Binding-site contacts:
Ligand atom C7 contacts residue ASN68 of chain 1.A at 3.5 Å.
Ligand atom O5 contacts residue MET100 of chain 1.A at 4.0 Å.
Ligand atom C3 contacts residue ASN68 of chain 1.A at 3.8 Å.
Ligand atom C5 contacts residue ASN68 of chain 1.A at 3.7 Å.
Ligand atom N2 contacts residue THR70 of chain 1.A at 3.8 Å.
Ligand atom O7 contacts residue HIS67 of chain 1.A at 4.0 Å.
Ligand atom C8 contacts residue ASN68 of chain 1.A at 4.0 Å.
Ligand atom C1 contacts residue MET100 of chain 1.A at 4.2 Å (hydrophobic).
Ligand atom O7 contacts residue ASN68 of chain 1.A at 3.3 Å.
Ligand atom C1 contacts residue THR70 of chain 1.A at 4.1 Å.
Ligand atom N2 contacts residue ASN68 of chain 1.A at 2.9 Å (h-bond).
Ligand atom C1 contacts residue ASN68 of chain 1.A at 1.4 Å.
Ligand atom C4 contacts residue ASN68 of chain 1.A at 4.2 Å.
Ligand atom C2 contacts residue THR70 of chain 1.A at 4.4 Å.
Ligand atom O5 contacts residue ASN68 of chain 1.A at 2.4 Å (h-bond).
Ligand atom C2 contacts residue ASN68 of chain 1.A at 2.4 Å.

A small-molecule ligand and the protein it binds are described below.
Small molecule (SMILES): CC(=O)N[C@@H]1[C@@H](O)[C@H](O)[C@@H](CO)O[C@H]1O

Sequence of chain 1.A:
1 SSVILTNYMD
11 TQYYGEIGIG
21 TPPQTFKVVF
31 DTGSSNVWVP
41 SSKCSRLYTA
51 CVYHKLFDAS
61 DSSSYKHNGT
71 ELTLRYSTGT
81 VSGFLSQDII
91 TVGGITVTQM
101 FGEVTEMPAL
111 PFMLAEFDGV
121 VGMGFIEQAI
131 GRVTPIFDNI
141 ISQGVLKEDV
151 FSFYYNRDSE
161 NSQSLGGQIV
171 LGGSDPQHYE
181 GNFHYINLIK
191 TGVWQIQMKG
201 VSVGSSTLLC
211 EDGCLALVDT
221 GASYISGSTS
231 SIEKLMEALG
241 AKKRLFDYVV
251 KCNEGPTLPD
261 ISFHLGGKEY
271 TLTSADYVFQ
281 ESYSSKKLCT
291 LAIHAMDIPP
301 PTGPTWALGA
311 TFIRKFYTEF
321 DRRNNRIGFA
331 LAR